Binding-site contacts:
Ligand atom C2 contacts residue TYR62 of chain 1.K at 4.0 Å (hydrophobic).
Ligand atom C8 contacts residue PHE98 of chain 1.K at 3.8 Å (hydrophobic).
Ligand atom C3 contacts residue TRP45 of chain 1.K at 3.9 Å (hydrophobic).
Ligand atom O7 contacts residue GLY95 of chain 1.K at 3.1 Å (h-bond).
Ligand atom O1 contacts residue GLY95 of chain 1.K at 3.3 Å.
Ligand atom O3 contacts residue TRP45 of chain 1.K at 3.2 Å (h-bond).
Ligand atom O7 contacts residue ASN94 of chain 1.K at 3.6 Å.
Ligand atom O3 contacts residue TYR62 of chain 1.K at 3.6 Å.
Ligand atom C1 contacts residue GLY95 of chain 1.K at 4.3 Å.
Ligand atom C8 contacts residue PHE21 of chain 1.K at 4.2 Å (hydrophobic).
Ligand atom O7 contacts residue LEU93 of chain 1.K at 3.8 Å.
Ligand atom O7 contacts residue PHE98 of chain 1.K at 4.1 Å.
Ligand atom O5 contacts residue ASN94 of chain 1.K at 4.2 Å.
Ligand atom C8 contacts residue PHE86 of chain 1.K at 3.7 Å (hydrophobic).
Ligand atom O7 contacts residue TRP88 of chain 1.K at 3.0 Å (h-bond).
Ligand atom C1 contacts residue TYR62 of chain 1.K at 4.3 Å (hydrophobic).
Ligand atom C3 contacts residue HIS44 of chain 1.K at 4.2 Å.
Ligand atom C7 contacts residue GLY95 of chain 1.K at 4.0 Å.
Ligand atom N2 contacts residue TYR62 of chain 1.K at 3.0 Å (h-bond).
Ligand atom O4 contacts residue HIS44 of chain 1.K at 3.8 Å.
Ligand atom C3 contacts residue TYR62 of chain 1.K at 3.8 Å (hydrophobic).
Ligand atom C8 contacts residue TRP88 of chain 1.K at 3.6 Å (hydrophobic).
Ligand atom C1 contacts residue PHE98 of chain 1.K at 4.5 Å (hydrophobic).
Ligand atom N2 contacts residue GLY95 of chain 1.K at 4.4 Å.
Ligand atom C2 contacts residue GLY95 of chain 1.K at 4.1 Å.
Ligand atom O4 contacts residue ASN42 of chain 1.K at 4.2 Å.
Ligand atom O1 contacts residue PHE98 of chain 1.K at 3.3 Å.
Ligand atom C2 contacts residue ASN94 of chain 1.K at 4.3 Å.
Ligand atom C4 contacts residue TRP45 of chain 1.K at 4.2 Å (hydrophobic).
Ligand atom C5 contacts residue HIS44 of chain 1.K at 4.2 Å.
Ligand atom N2 contacts residue PHE98 of chain 1.K at 3.9 Å.
Ligand atom C7 contacts residue TRP88 of chain 1.K at 3.7 Å (hydrophobic).
Ligand atom O4 contacts residue TRP45 of chain 1.K at 3.4 Å (h-bond).
Ligand atom C7 contacts residue PHE98 of chain 1.K at 3.7 Å (hydrophobic).
Ligand atom C4 contacts residue ASN94 of chain 1.K at 4.5 Å.
Ligand atom C7 contacts residue TYR62 of chain 1.K at 3.8 Å (hydrophobic).
Ligand atom C8 contacts residue TYR62 of chain 1.K at 3.6 Å (hydrophobic).

Sequence of chain 1.K:
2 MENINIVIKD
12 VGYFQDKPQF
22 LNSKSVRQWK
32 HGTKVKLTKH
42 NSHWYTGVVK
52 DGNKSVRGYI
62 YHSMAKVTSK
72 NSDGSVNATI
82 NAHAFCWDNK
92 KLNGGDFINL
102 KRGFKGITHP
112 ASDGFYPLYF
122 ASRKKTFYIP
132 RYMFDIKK

The small molecule below binds the protein below.
Small molecule (SMILES): CC(=O)N[C@@H]1[C@@H](O)[C@H](O)[C@@H](CO)O[C@H]1O